Sequence of chain 1.A:
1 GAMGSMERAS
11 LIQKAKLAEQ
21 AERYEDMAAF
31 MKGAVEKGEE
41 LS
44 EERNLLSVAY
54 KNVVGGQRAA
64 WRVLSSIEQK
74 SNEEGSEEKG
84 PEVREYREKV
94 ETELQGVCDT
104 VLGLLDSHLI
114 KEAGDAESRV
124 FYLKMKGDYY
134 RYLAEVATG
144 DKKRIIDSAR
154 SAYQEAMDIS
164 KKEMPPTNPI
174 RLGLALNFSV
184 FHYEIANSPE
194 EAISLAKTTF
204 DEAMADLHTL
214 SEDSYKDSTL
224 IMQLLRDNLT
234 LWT

This small molecule binds to this protein.
Small molecule (SMILES): C[C@@H](OP(=O)(O)O)[C@H](NC(=O)[C@H](CCCCN)NC(=O)[C@@H](N)Cc1ccccc1)C(=O)N[C@@H](CCC(=O)O)C(=O)NCC(=O)N1CCC[C@H]1C(=O)N[C@H](C=O)CC(=O)O

Binding-site contacts:
Ligand atom C contacts residue ASN231 of chain 1.A at 3.6 Å.
Ligand atom CB contacts residue ASN180 of chain 1.A at 3.2 Å.
Ligand atom CE1 contacts residue TRP235 of chain 1.A at 3.1 Å (hydrophobic).
Ligand atom O contacts residue LYS54 of chain 1.A at 3.5 Å (salt-bridge).
Ligand atom C contacts residue LEU179 of chain 1.A at 3.6 Å (hydrophobic).
Ligand atom O2P contacts residue LYS54 of chain 1.A at 2.8 Å (salt-bridge).
Ligand atom O3P contacts residue ARG134 of chain 1.A at 2.9 Å (salt-bridge).
Ligand atom O1P contacts residue ARG61 of chain 1.A at 2.9 Å (salt-bridge).
Ligand atom C contacts residue ASN180 of chain 1.A at 3.6 Å.
Ligand atom CZ contacts residue TYR186 of chain 1.A at 3.4 Å (hydrophobic).
Ligand atom O contacts residue ASN55 of chain 1.A at 3.4 Å (h-bond).
Ligand atom CB contacts residue ASN231 of chain 1.A at 3.7 Å.
Ligand atom CD2 contacts residue GLU187 of chain 1.A at 2.6 Å.
Ligand atom CB contacts residue ASN231 of chain 1.A at 3.6 Å.
Ligand atom CE2 contacts residue GLU187 of chain 1.A at 3.7 Å.
Ligand atom CA contacts residue ASN231 of chain 1.A at 3.5 Å.
Ligand atom CB contacts residue GLU187 of chain 1.A at 3.2 Å.
Ligand atom O contacts residue LEU179 of chain 1.A at 3.6 Å.
Ligand atom O1P contacts residue ARG134 of chain 1.A at 2.9 Å (salt-bridge).
Ligand atom CD1 contacts residue LEU234 of chain 1.A at 3.5 Å (hydrophobic).
Ligand atom CZ contacts residue TRP235 of chain 1.A at 3.2 Å (hydrophobic).
Ligand atom O3P contacts residue LYS54 of chain 1.A at 3.5 Å.
Ligand atom O contacts residue VAL183 of chain 1.A at 3.4 Å.
Ligand atom CA contacts residue ASN180 of chain 1.A at 3.4 Å.
Ligand atom OE1 contacts residue LYS127 of chain 1.A at 2.9 Å (salt-bridge).
Ligand atom CD1 contacts residue TRP235 of chain 1.A at 3.2 Å (hydrophobic).
Ligand atom CG contacts residue TRP235 of chain 1.A at 3.6 Å (hydrophobic).
Ligand atom O2P contacts residue ARG61 of chain 1.A at 3.0 Å (salt-bridge).
Ligand atom NZ contacts residue ASP230 of chain 1.A at 2.7 Å (salt-bridge).
Ligand atom O contacts residue ASN231 of chain 1.A at 2.9 Å (h-bond).
Ligand atom O contacts residue LYS54 of chain 1.A at 2.4 Å (salt-bridge).
Ligand atom CB contacts residue ASN180 of chain 1.A at 3.5 Å.
Ligand atom CG contacts residue GLU187 of chain 1.A at 3.2 Å.
Ligand atom N contacts residue ASN180 of chain 1.A at 2.9 Å (h-bond).
Ligand atom N contacts residue ASN231 of chain 1.A at 2.8 Å (h-bond).
Ligand atom CE2 contacts residue TYR186 of chain 1.A at 3.3 Å (hydrophobic).
Ligand atom O3P contacts residue TYR135 of chain 1.A at 2.7 Å (h-bond).
Ligand atom CG contacts residue ASN55 of chain 1.A at 3.5 Å.
Ligand atom CE2 contacts residue TRP235 of chain 1.A at 3.6 Å (hydrophobic).
Ligand atom N contacts residue LEU179 of chain 1.A at 3.5 Å.